Binding-site contacts:
Ligand atom C19 contacts residue SER183 of chain 1.A at 3.5 Å.
Ligand atom C16 contacts residue LYS180 of chain 1.A at 3.8 Å.
Ligand atom C4 contacts residue ARG202 of chain 1.A at 3.8 Å.
Ligand atom C18 contacts residue SER178 of chain 1.A at 3.3 Å.
Ligand atom C4 contacts residue LYS180 of chain 1.A at 3.8 Å.
Ligand atom C20 contacts residue SER178 of chain 1.A at 3.4 Å.
Ligand atom C19 contacts residue VAL197 of chain 1.A at 3.6 Å (hydrophobic).
Ligand atom C5 contacts residue ARG202 of chain 1.A at 3.7 Å.
Ligand atom C18 contacts residue VAL197 of chain 1.A at 3.7 Å (hydrophobic).
Ligand atom O14 contacts residue SER199 of chain 1.A at 3.3 Å.
Ligand atom N23 contacts residue GLY211 of chain 1.A at 3.8 Å.
Ligand atom C16 contacts residue ARG202 of chain 1.A at 3.6 Å.
Ligand atom C21 contacts residue CYS179 of chain 1.A at 3.3 Å (hydrophobic).
Ligand atom C17 contacts residue ARG202 of chain 1.A at 3.2 Å.
Ligand atom C13 contacts residue LYS180 of chain 1.A at 3.7 Å.
Ligand atom C19 contacts residue THR198 of chain 1.A at 3.9 Å.
Ligand atom C17 contacts residue CYS204 of chain 1.A at 3.9 Å (hydrophobic).
Ligand atom C21 contacts residue LYS180 of chain 1.A at 3.7 Å.
Ligand atom C10 contacts residue LYS180 of chain 1.A at 3.9 Å.
Ligand atom N15 contacts residue ARG202 of chain 1.A at 3.0 Å (salt-bridge).
Ligand atom C18 contacts residue THR198 of chain 1.A at 3.7 Å.
Ligand atom N7 contacts residue LYS180 of chain 1.A at 3.8 Å.
Ligand atom C21 contacts residue SER199 of chain 1.A at 3.8 Å.
Ligand atom N23 contacts residue ASP177 of chain 1.A at 2.8 Å (salt-bridge).
Ligand atom C1 contacts residue ARG202 of chain 1.A at 3.5 Å.
Ligand atom N23 contacts residue SER178 of chain 1.A at 2.9 Å (h-bond).
Ligand atom C22 contacts residue VAL203 of chain 1.A at 3.5 Å (hydrophobic).
Ligand atom C21 contacts residue SER183 of chain 1.A at 3.2 Å.
Ligand atom O14 contacts residue SER183 of chain 1.A at 3.8 Å.
Ligand atom N15 contacts residue LYS180 of chain 1.A at 3.8 Å.
Ligand atom C22 contacts residue SER201 of chain 1.A at 3.8 Å.
Ligand atom C16 contacts residue CYS179 of chain 1.A at 3.7 Å (hydrophobic).
Ligand atom C17 contacts residue SER201 of chain 1.A at 3.5 Å.
Ligand atom C6 contacts residue ARG202 of chain 1.A at 3.8 Å.
Ligand atom C19 contacts residue CYS179 of chain 1.A at 3.4 Å (hydrophobic).
Ligand atom C20 contacts residue SER201 of chain 1.A at 3.8 Å.
Ligand atom C8 contacts residue LYS180 of chain 1.A at 3.7 Å.
Ligand atom O14 contacts residue LYS180 of chain 1.A at 3.5 Å.
Ligand atom C22 contacts residue ASP177 of chain 1.A at 3.8 Å.
Ligand atom C22 contacts residue SER178 of chain 1.A at 3.3 Å.

A small-molecule ligand and the protein it binds are described below.
Small molecule (SMILES): NCc1cccc(NC(=O)c2cccc3[nH]c(C(N)=O)cc23)c1

Sequence of chain 1.A:
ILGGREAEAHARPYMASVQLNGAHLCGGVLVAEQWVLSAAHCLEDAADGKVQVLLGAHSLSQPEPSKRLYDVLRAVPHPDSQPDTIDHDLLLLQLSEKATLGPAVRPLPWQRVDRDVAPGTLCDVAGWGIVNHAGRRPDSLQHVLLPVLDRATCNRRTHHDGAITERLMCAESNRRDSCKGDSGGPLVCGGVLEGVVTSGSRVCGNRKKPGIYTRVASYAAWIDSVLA